This small molecule binds to this protein.
Small molecule (SMILES): CC(C)C[C@H](NC(=O)[C@@H]1CCCN1C(=O)CNC(=O)[C@H](Cc1ccccc1)NC(=O)[C@@H](N)CC(=O)O)C(=O)N[C@H](C(=O)NCC(=O)N[C@@H](C)C=O)C(C)C

Binding-site contacts:
Ligand atom CE2 contacts residue ARG121 of chain 1.A at 3.7 Å.
Ligand atom CD2 contacts residue ALA77 of chain 1.A at 3.6 Å (hydrophobic).
Ligand atom C contacts residue LYS80 of chain 1.A at 3.7 Å.
Ligand atom CD2 contacts residue ARG123 of chain 1.A at 3.6 Å.
Ligand atom O contacts residue LEU86 of chain 1.A at 3.4 Å.
Ligand atom O contacts residue ALA77 of chain 1.A at 3.7 Å.
Ligand atom CA contacts residue ALA76 of chain 1.A at 3.5 Å (hydrophobic).
Ligand atom CB contacts residue ALA76 of chain 1.A at 3.6 Å (hydrophobic).
Ligand atom CD1 contacts residue LYS125 of chain 1.A at 3.7 Å.
Ligand atom CG contacts residue ARG123 of chain 1.A at 3.8 Å.
Ligand atom O contacts residue LYS80 of chain 1.A at 3.3 Å.
Ligand atom CE1 contacts residue ARG123 of chain 1.A at 3.5 Å.
Ligand atom OD2 contacts residue LYS80 of chain 1.A at 3.2 Å (salt-bridge).
Ligand atom CD2 contacts residue ALA78 of chain 1.A at 3.5 Å (hydrophobic).
Ligand atom CB contacts residue PRO88 of chain 1.A at 3.7 Å (hydrophobic).
Ligand atom O contacts residue ALA76 of chain 1.A at 3.8 Å.
Ligand atom N contacts residue ALA78 of chain 1.A at 2.7 Å (h-bond).
Ligand atom O contacts residue LYS80 of chain 1.A at 3.0 Å (salt-bridge).
Ligand atom OD1 contacts residue LYS80 of chain 1.A at 2.8 Å (salt-bridge).
Ligand atom O contacts residue GLN75 of chain 1.A at 3.2 Å.
Ligand atom CA contacts residue ALA78 of chain 1.A at 3.6 Å (hydrophobic).
Ligand atom CB contacts residue GLN87 of chain 1.A at 3.5 Å.
Ligand atom CE2 contacts residue ARG123 of chain 1.A at 3.6 Å.
Ligand atom CD2 contacts residue PRO79 of chain 1.A at 3.7 Å (hydrophobic).
Ligand atom CG contacts residue LYS80 of chain 1.A at 3.2 Å.
Ligand atom CD1 contacts residue ARG123 of chain 1.A at 3.6 Å.
Ligand atom O contacts residue PRO79 of chain 1.A at 3.5 Å.
Ligand atom C contacts residue ALA78 of chain 1.A at 3.6 Å (hydrophobic).
Ligand atom CB contacts residue LEU86 of chain 1.A at 3.4 Å (hydrophobic).
Ligand atom CG1 contacts residue VAL84 of chain 1.A at 3.6 Å (hydrophobic).
Ligand atom O contacts residue ALA76 of chain 1.A at 3.0 Å (h-bond).
Ligand atom CZ contacts residue ARG123 of chain 1.A at 3.7 Å.
Ligand atom N contacts residue ALA76 of chain 1.A at 2.7 Å (h-bond).
Ligand atom CA contacts residue LEU86 of chain 1.A at 3.1 Å (hydrophobic).
Ligand atom O contacts residue ALA77 of chain 1.A at 3.6 Å.
Ligand atom CA contacts residue ALA78 of chain 1.A at 3.6 Å (hydrophobic).
Ligand atom CE2 contacts residue ALA77 of chain 1.A at 3.8 Å (hydrophobic).
Ligand atom C contacts residue LYS80 of chain 1.A at 3.6 Å.
Ligand atom C contacts residue ALA76 of chain 1.A at 3.5 Å (hydrophobic).
Ligand atom CA contacts residue ALA76 of chain 1.A at 3.5 Å (hydrophobic).

Sequence of chain 1.A:
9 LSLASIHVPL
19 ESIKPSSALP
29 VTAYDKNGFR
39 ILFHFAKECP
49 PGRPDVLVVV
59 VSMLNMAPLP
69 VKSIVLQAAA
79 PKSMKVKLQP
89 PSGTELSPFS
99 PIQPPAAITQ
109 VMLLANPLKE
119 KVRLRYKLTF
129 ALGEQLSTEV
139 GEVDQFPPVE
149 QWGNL